Binding-site contacts:
Ligand atom C contacts residue ZN1 of chain 1.N at 3.0 Å.
Ligand atom OAD contacts residue THR405 of chain 1.A at 3.3 Å.
Ligand atom CAY contacts residue LEU404 of chain 1.A at 3.8 Å (hydrophobic).
Ligand atom OAF contacts residue CO31 of chain 1.M at 3.1 Å (h-bond).
Ligand atom OAF contacts residue ASP296 of chain 1.A at 3.1 Å (salt-bridge).
Ligand atom OAF contacts residue ASP376 of chain 1.A at 3.3 Å (salt-bridge).
Ligand atom NAQ contacts residue ASP376 of chain 1.A at 3.6 Å.
Ligand atom CAK contacts residue GLY406 of chain 1.A at 3.6 Å.
Ligand atom O contacts residue ASP376 of chain 1.A at 3.0 Å (salt-bridge).
Ligand atom O contacts residue ZN1 of chain 1.N at 2.3 Å.
Ligand atom CAZ contacts residue LEU409 of chain 1.A at 3.6 Å (hydrophobic).
Ligand atom FAI contacts residue PHE500 of chain 1.A at 2.9 Å.
Ligand atom CAO contacts residue ALA494 of chain 1.A at 3.6 Å (hydrophobic).
Ligand atom NAQ contacts residue ZN1 of chain 1.N at 3.0 Å.
Ligand atom CAV contacts residue LEU409 of chain 1.A at 3.5 Å (hydrophobic).
Ligand atom OAD contacts residue GLY406 of chain 1.A at 3.0 Å (h-bond).
Ligand atom C contacts residue ASP376 of chain 1.A at 3.5 Å.
Ligand atom O contacts residue ASP296 of chain 1.A at 3.3 Å (salt-bridge).
Ligand atom CAM contacts residue GLY406 of chain 1.A at 3.3 Å.
Ligand atom CA contacts residue LEU404 of chain 1.A at 3.2 Å (hydrophobic).
Ligand atom OAF contacts residue ZN1 of chain 1.O at 2.1 Å.
Ligand atom C contacts residue LEU404 of chain 1.A at 3.5 Å (hydrophobic).
Ligand atom FAH contacts residue LEU409 of chain 1.A at 3.8 Å.
Ligand atom CAA contacts residue SER471 of chain 1.A at 3.7 Å.
Ligand atom NAQ contacts residue CO31 of chain 1.M at 3.2 Å (h-bond).
Ligand atom OAF contacts residue GLU378 of chain 1.A at 3.2 Å (salt-bridge).
Ligand atom NAQ contacts residue ZN1 of chain 1.O at 3.3 Å.
Ligand atom FAH contacts residue ALA494 of chain 1.A at 3.1 Å.
Ligand atom CAY contacts residue GLY406 of chain 1.A at 3.4 Å.
Ligand atom OAF contacts residue LYS291 of chain 1.A at 3.3 Å (salt-bridge).
Ligand atom O contacts residue LYS303 of chain 1.A at 2.9 Å (salt-bridge).
Ligand atom NAQ contacts residue LEU404 of chain 1.A at 2.7 Å (h-bond).
Ligand atom FAI contacts residue MET309 of chain 1.A at 3.2 Å.
Ligand atom CAM contacts residue LEU404 of chain 1.A at 3.4 Å (hydrophobic).
Ligand atom CAW contacts residue GLY406 of chain 1.A at 3.7 Å.
Ligand atom OAF contacts residue ZN1 of chain 1.N at 2.2 Å.
Ligand atom FAG contacts residue GLY307 of chain 1.A at 3.5 Å.
Ligand atom FAG contacts residue MET309 of chain 1.A at 3.2 Å.
Ligand atom FAH contacts residue PHE500 of chain 1.A at 3.7 Å.
Ligand atom OAF contacts residue ASP316 of chain 1.A at 3.7 Å.

Sequence of chain 1.A:
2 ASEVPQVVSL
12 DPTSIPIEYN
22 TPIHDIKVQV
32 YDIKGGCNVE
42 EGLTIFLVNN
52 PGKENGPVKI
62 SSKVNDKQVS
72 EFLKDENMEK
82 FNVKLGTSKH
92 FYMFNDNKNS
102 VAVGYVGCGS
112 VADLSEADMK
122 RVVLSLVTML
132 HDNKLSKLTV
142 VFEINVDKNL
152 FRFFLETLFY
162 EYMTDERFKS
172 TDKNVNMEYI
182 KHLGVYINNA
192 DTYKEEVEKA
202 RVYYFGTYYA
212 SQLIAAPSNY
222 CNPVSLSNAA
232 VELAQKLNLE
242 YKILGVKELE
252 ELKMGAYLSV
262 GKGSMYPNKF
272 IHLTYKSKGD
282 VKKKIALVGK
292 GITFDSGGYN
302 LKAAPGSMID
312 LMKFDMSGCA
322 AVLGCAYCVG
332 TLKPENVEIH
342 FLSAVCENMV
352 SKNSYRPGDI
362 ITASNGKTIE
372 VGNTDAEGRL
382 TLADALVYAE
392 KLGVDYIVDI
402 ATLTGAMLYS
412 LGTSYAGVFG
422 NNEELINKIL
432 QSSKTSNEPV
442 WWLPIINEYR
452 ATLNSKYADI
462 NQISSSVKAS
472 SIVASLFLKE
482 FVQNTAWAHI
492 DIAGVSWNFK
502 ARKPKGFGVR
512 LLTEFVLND

A protein and the small-molecule ligand that binds it are described below.
Small molecule (SMILES): CC(C)(C)CC(=O)N[C@@H](C(=O)NO)c1ccc(-c2cc(F)c(F)c(F)c2)cc1